A small-molecule ligand and the protein it binds are described below.
Small molecule (SMILES): CC(=O)N[C@@H]1[C@@H](O)[C@H](O)[C@@H](CO)O[C@H]1O

Sequence of chain 1.A:
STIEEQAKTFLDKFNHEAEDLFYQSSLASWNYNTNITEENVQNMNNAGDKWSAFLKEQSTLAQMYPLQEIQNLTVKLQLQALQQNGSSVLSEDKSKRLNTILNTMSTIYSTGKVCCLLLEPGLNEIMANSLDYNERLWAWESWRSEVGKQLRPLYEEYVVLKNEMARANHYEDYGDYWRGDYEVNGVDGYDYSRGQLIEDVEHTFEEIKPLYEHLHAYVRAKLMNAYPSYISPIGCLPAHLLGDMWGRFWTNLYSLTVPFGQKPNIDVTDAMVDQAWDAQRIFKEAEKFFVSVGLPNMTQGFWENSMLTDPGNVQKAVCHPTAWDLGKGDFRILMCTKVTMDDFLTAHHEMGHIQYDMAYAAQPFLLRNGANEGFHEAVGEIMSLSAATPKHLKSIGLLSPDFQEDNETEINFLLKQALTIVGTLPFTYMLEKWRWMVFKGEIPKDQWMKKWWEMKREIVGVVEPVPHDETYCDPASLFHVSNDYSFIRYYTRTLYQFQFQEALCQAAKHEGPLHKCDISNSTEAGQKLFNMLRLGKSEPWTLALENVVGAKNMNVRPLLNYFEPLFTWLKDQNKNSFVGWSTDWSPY

Binding-site contacts:
Ligand atom C8 contacts residue ALA195 of chain 1.A at 3.4 Å (hydrophobic).
Ligand atom C8 contacts residue VAL109 of chain 1.A at 3.6 Å (hydrophobic).
Ligand atom N2 contacts residue ASN105 of chain 1.A at 3.0 Å (h-bond).
Ligand atom C7 contacts residue ASN196 of chain 1.A at 3.5 Å.
Ligand atom C3 contacts residue GLN83 of chain 1.A at 4.1 Å.
Ligand atom O7 contacts residue ALA195 of chain 1.A at 3.7 Å.
Ligand atom C8 contacts residue HIS197 of chain 1.A at 4.5 Å.
Ligand atom C4 contacts residue ASN105 of chain 1.A at 4.2 Å.
Ligand atom N2 contacts residue ASN196 of chain 1.A at 4.2 Å.
Ligand atom N2 contacts residue VAL109 of chain 1.A at 3.9 Å.
Ligand atom C8 contacts residue ASN105 of chain 1.A at 4.3 Å.
Ligand atom C1 contacts residue GLN83 of chain 1.A at 4.1 Å.
Ligand atom C8 contacts residue ASN196 of chain 1.A at 4.4 Å.
Ligand atom O5 contacts residue ASN105 of chain 1.A at 2.3 Å (h-bond).
Ligand atom O7 contacts residue ASN105 of chain 1.A at 4.3 Å.
Ligand atom C3 contacts residue ASN105 of chain 1.A at 3.8 Å.
Ligand atom C7 contacts residue ALA195 of chain 1.A at 4.0 Å (hydrophobic).
Ligand atom O7 contacts residue ASN196 of chain 1.A at 2.5 Å (h-bond).
Ligand atom O5 contacts residue GLN83 of chain 1.A at 4.0 Å.
Ligand atom O7 contacts residue VAL109 of chain 1.A at 3.6 Å.
Ligand atom C2 contacts residue ASN105 of chain 1.A at 2.5 Å.
Ligand atom C6 contacts residue GLN83 of chain 1.A at 4.0 Å.
Ligand atom C7 contacts residue ASN105 of chain 1.A at 3.9 Å.
Ligand atom C1 contacts residue ASN105 of chain 1.A at 1.4 Å.
Ligand atom C7 contacts residue VAL109 of chain 1.A at 3.5 Å (hydrophobic).
Ligand atom C5 contacts residue ASN105 of chain 1.A at 3.7 Å.
Ligand atom O4 contacts residue GLN83 of chain 1.A at 4.0 Å.
Ligand atom C4 contacts residue GLN83 of chain 1.A at 4.0 Å.
Ligand atom C5 contacts residue GLN83 of chain 1.A at 3.2 Å.
Ligand atom O3 contacts residue HIS197 of chain 1.A at 3.9 Å.